This small molecule binds to this protein.
Small molecule (SMILES): CC(=O)N[C@@H]1[C@@H](O)[C@H](O)[C@@H](CO)O[C@H]1O

Binding-site contacts:
Ligand atom C4 contacts residue ASN185 of chain 1.B at 3.9 Å.
Ligand atom C7 contacts residue ASN185 of chain 1.B at 2.9 Å.
Ligand atom N2 contacts residue GLN208 of chain 1.B at 3.2 Å (h-bond).
Ligand atom N2 contacts residue ASN185 of chain 1.B at 2.8 Å (h-bond).
Ligand atom C8 contacts residue GLN208 of chain 1.B at 3.9 Å.
Ligand atom O7 contacts residue SER187 of chain 1.B at 3.6 Å.
Ligand atom O7 contacts residue THR186 of chain 1.B at 3.4 Å.
Ligand atom O5 contacts residue ASN185 of chain 1.B at 2.4 Å (h-bond).
Ligand atom C8 contacts residue GLN143 of chain 1.B at 3.2 Å.
Ligand atom C8 contacts residue SER187 of chain 1.B at 3.9 Å.
Ligand atom C2 contacts residue ASN185 of chain 1.B at 2.0 Å.
Ligand atom C2 contacts residue GLN208 of chain 1.B at 3.7 Å.
Ligand atom O7 contacts residue ASN185 of chain 1.B at 2.5 Å (h-bond).
Ligand atom C7 contacts residue GLN208 of chain 1.B at 3.7 Å.
Ligand atom C1 contacts residue ASN185 of chain 1.B at 1.5 Å.
Ligand atom C8 contacts residue THR206 of chain 1.B at 3.8 Å.
Ligand atom N2 contacts residue GLN143 of chain 1.B at 3.7 Å.
Ligand atom C5 contacts residue ASN185 of chain 1.B at 3.6 Å.
Ligand atom C7 contacts residue SER187 of chain 1.B at 4.2 Å.
Ligand atom O3 contacts residue ASN185 of chain 1.B at 4.2 Å.
Ligand atom C1 contacts residue GLN208 of chain 1.B at 3.4 Å.
Ligand atom O5 contacts residue GLN208 of chain 1.B at 4.3 Å.
Ligand atom C7 contacts residue GLN143 of chain 1.B at 3.9 Å.
Ligand atom C3 contacts residue ASN185 of chain 1.B at 3.4 Å.
Ligand atom C3 contacts residue GLN208 of chain 1.B at 4.1 Å.
Ligand atom C8 contacts residue ASN185 of chain 1.B at 4.4 Å.

Sequence of chain 1.B:
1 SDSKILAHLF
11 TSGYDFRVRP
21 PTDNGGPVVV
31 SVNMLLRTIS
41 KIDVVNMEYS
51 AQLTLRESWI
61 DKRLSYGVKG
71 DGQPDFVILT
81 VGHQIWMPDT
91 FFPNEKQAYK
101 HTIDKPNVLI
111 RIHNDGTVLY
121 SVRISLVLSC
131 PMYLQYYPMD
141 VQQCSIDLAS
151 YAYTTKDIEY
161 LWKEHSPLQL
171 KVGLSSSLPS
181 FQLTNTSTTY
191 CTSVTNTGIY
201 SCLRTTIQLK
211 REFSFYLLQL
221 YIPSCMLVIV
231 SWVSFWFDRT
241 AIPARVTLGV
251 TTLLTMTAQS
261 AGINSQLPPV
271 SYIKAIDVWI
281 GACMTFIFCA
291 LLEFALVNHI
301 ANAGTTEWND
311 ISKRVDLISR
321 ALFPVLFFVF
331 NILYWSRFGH